The protein below binds the small molecule below.
Small molecule (SMILES): O=C(O)c1ccc(O)c(Cl)c1

Sequence of chain 2.G:
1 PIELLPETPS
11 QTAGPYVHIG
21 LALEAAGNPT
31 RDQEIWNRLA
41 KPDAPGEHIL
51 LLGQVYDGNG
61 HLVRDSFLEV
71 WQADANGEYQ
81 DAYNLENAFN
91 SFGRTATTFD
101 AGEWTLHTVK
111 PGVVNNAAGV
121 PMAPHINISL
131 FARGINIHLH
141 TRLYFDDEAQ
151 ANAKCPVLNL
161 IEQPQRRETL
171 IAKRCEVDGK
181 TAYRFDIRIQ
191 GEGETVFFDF

Sequence of chain 2.H:
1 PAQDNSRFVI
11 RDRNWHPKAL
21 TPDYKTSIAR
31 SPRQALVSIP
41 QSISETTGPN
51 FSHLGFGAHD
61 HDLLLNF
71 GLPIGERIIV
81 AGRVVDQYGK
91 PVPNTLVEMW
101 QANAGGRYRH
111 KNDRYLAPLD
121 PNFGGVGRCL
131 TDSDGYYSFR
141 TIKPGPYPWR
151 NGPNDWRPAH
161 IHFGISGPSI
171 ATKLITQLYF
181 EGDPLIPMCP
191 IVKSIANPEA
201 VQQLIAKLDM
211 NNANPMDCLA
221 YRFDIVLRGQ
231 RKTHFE

Binding-site contacts:
Ligand atom O1 contacts residue TRP149 of chain 2.H at 4.0 Å.
Ligand atom O4 contacts residue TYR108 of chain 2.H at 3.7 Å.
Ligand atom C6 contacts residue PRO15 of chain 2.G at 3.7 Å (hydrophobic).
Ligand atom C2 contacts residue PRO15 of chain 2.G at 3.4 Å (hydrophobic).
Ligand atom CL3 contacts residue ILE191 of chain 2.H at 3.9 Å.
Ligand atom C2 contacts residue GLY14 of chain 2.G at 3.8 Å.
Ligand atom CL3 contacts residue ARG157 of chain 2.H at 3.4 Å.
Ligand atom O4 contacts residue FE1 of chain 2.Y at 2.2 Å.
Ligand atom O1 contacts residue ARG133 of chain 2.G at 3.6 Å.
Ligand atom C3 contacts residue PRO15 of chain 2.G at 3.9 Å (hydrophobic).
Ligand atom C7 contacts residue PRO15 of chain 2.G at 3.8 Å (hydrophobic).
Ligand atom C4 contacts residue FE1 of chain 2.Y at 3.4 Å.
Ligand atom C5 contacts residue ARG157 of chain 2.H at 3.9 Å.
Ligand atom C4 contacts residue TYR147 of chain 2.H at 3.1 Å (hydrophobic).
Ligand atom O2 contacts residue ARG133 of chain 2.G at 3.9 Å.
Ligand atom O4 contacts residue HIS162 of chain 2.H at 3.7 Å.
Ligand atom C3 contacts residue ILE191 of chain 2.H at 3.7 Å (hydrophobic).
Ligand atom C7 contacts residue TRP149 of chain 2.H at 3.6 Å (hydrophobic).
Ligand atom O4 contacts residue HIS160 of chain 2.H at 3.1 Å (h-bond).
Ligand atom CL3 contacts residue HIS162 of chain 2.H at 3.5 Å.
Ligand atom O1 contacts residue TYR24 of chain 2.H at 2.6 Å (h-bond).
Ligand atom C2 contacts residue ILE191 of chain 2.H at 3.6 Å (hydrophobic).
Ligand atom C6 contacts residue TRP149 of chain 2.H at 3.8 Å (hydrophobic).
Ligand atom C3 contacts residue ARG157 of chain 2.H at 3.8 Å.
Ligand atom C3 contacts residue GLY14 of chain 2.G at 3.9 Å.
Ligand atom C7 contacts residue TYR24 of chain 2.H at 3.7 Å (hydrophobic).
Ligand atom O4 contacts residue TYR147 of chain 2.H at 2.2 Å (h-bond).
Ligand atom C4 contacts residue ARG157 of chain 2.H at 3.6 Å.
Ligand atom CL3 contacts residue GLY14 of chain 2.G at 3.6 Å.
Ligand atom C5 contacts residue TYR147 of chain 2.H at 3.3 Å (hydrophobic).
Ligand atom C1 contacts residue TRP149 of chain 2.H at 3.8 Å (hydrophobic).
Ligand atom CL3 contacts residue THR12 of chain 2.G at 3.5 Å.
Ligand atom O1 contacts residue PRO15 of chain 2.G at 4.2 Å.
Ligand atom C1 contacts residue PRO15 of chain 2.G at 3.3 Å (hydrophobic).
Ligand atom CL3 contacts residue GLN177 of chain 2.H at 3.1 Å.
Ligand atom O4 contacts residue ARG157 of chain 2.H at 2.9 Å (salt-bridge).
Ligand atom O2 contacts residue TRP149 of chain 2.H at 3.5 Å.
Ligand atom C2 contacts residue TYR24 of chain 2.H at 3.7 Å (hydrophobic).
Ligand atom C5 contacts residue PRO15 of chain 2.G at 4.0 Å (hydrophobic).
Ligand atom C7 contacts residue ARG133 of chain 2.G at 3.9 Å.